The small molecule below binds the protein below.
Small molecule (SMILES): Nc1ncnc2c1ncn2[C@@H]1O[C@H](CO[P](=O)(O)O[P](=O)(O)CP(=O)(O)O)[C@@H](O)[C@H]1O

Binding-site contacts:
Ligand atom O1G contacts residue ARG202 of chain 1.F at 3.4 Å (salt-bridge).
Ligand atom O2G contacts residue ASP318 of chain 1.F at 2.5 Å (salt-bridge).
Ligand atom N7 contacts residue GLN183 of chain 1.F at 3.4 Å (h-bond).
Ligand atom PG contacts residue GLU331 of chain 1.F at 3.3 Å.
Ligand atom C6 contacts residue LYS184 of chain 1.F at 3.7 Å.
Ligand atom O1G contacts residue ARG222 of chain 1.F at 3.1 Å (salt-bridge).
Ligand atom O3' contacts residue ASP200 of chain 1.F at 3.4 Å (salt-bridge).
Ligand atom O3G contacts residue ASN333 of chain 1.F at 2.8 Å (h-bond).
Ligand atom N6 contacts residue LYS184 of chain 1.F at 2.8 Å (salt-bridge).
Ligand atom C6 contacts residue GLN183 of chain 1.F at 3.6 Å.
Ligand atom O1A contacts residue GLU331 of chain 1.F at 3.1 Å.
Ligand atom PG contacts residue ASP318 of chain 1.F at 3.7 Å.
Ligand atom O1B contacts residue LYS74 of chain 1.F at 3.4 Å (salt-bridge).
Ligand atom O2G contacts residue GLU331 of chain 1.F at 2.8 Å (salt-bridge).
Ligand atom O3' contacts residue ASN242 of chain 1.F at 3.4 Å (h-bond).
Ligand atom N3 contacts residue LYS198 of chain 1.F at 3.6 Å.
Ligand atom O3G contacts residue GLU331 of chain 1.F at 2.7 Å (salt-bridge).
Ligand atom N1 contacts residue TYR185 of chain 1.F at 3.6 Å.
Ligand atom N7 contacts residue LYS150 of chain 1.F at 3.2 Å (salt-bridge).
Ligand atom O2G contacts residue ASN333 of chain 1.F at 3.3 Å (h-bond).
Ligand atom C5 contacts residue GLN183 of chain 1.F at 3.8 Å.
Ligand atom C3B contacts residue ASN242 of chain 1.F at 3.5 Å.
Ligand atom O1B contacts residue MG1 of chain 1.V at 2.6 Å.
Ligand atom N6 contacts residue GLN183 of chain 1.F at 2.8 Å (h-bond).
Ligand atom O3G contacts residue MG1 of chain 1.V at 2.7 Å.
Ligand atom O5' contacts residue ASN242 of chain 1.F at 3.8 Å.
Ligand atom N7 contacts residue ILE148 of chain 1.F at 3.5 Å.
Ligand atom C3' contacts residue THR241 of chain 1.F at 3.8 Å.
Ligand atom O2A contacts residue LYS74 of chain 1.F at 3.5 Å.
Ligand atom C2 contacts residue LEU186 of chain 1.F at 3.3 Å (hydrophobic).
Ligand atom N6 contacts residue ILE148 of chain 1.F at 3.7 Å.
Ligand atom O2A contacts residue LYS150 of chain 1.F at 3.3 Å.
Ligand atom C8 contacts residue ILE148 of chain 1.F at 3.4 Å (hydrophobic).
Ligand atom O2' contacts residue THR241 of chain 1.F at 3.0 Å (h-bond).
Ligand atom O3' contacts residue THR241 of chain 1.F at 2.6 Å (h-bond).
Ligand atom PG contacts residue ASN333 of chain 1.F at 3.6 Å.
Ligand atom C8 contacts residue LYS150 of chain 1.F at 3.6 Å.
Ligand atom N1 contacts residue LEU186 of chain 1.F at 2.8 Å (h-bond).
Ligand atom N3 contacts residue TYR185 of chain 1.F at 3.8 Å.
Ligand atom O1B contacts residue GLU331 of chain 1.F at 3.0 Å (salt-bridge).

Sequence of chain 1.F:
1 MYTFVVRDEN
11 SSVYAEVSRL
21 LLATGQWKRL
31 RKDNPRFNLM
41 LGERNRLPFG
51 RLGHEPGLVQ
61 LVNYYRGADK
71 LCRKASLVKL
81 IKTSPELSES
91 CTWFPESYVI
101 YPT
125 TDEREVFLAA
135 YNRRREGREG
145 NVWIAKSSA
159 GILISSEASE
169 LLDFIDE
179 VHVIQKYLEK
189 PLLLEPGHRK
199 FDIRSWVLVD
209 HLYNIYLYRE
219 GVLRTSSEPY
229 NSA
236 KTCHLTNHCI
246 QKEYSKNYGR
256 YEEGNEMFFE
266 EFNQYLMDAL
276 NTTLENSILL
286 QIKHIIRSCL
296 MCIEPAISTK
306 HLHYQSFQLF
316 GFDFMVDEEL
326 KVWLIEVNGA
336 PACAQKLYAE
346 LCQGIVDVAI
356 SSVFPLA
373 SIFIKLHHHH